Binding-site contacts:
Ligand atom N2 contacts residue ASN405 of chain 1.A at 3.0 Å (h-bond).
Ligand atom C1 contacts residue ASN405 of chain 1.A at 1.4 Å.
Ligand atom C4 contacts residue ASN405 of chain 1.A at 4.2 Å.
Ligand atom O7 contacts residue ASN405 of chain 1.A at 3.1 Å (h-bond).
Ligand atom C3 contacts residue ASN405 of chain 1.A at 3.8 Å.
Ligand atom O5 contacts residue ASN405 of chain 1.A at 2.4 Å (h-bond).
Ligand atom C2 contacts residue ASN405 of chain 1.A at 2.5 Å.
Ligand atom C8 contacts residue ASN405 of chain 1.A at 4.4 Å.
Ligand atom C7 contacts residue ASN405 of chain 1.A at 3.2 Å.
Ligand atom C5 contacts residue ASN405 of chain 1.A at 3.7 Å.

The protein below binds the small molecule below.
Small molecule (SMILES): CC(=O)N[C@@H]1[C@@H](O)[C@H](O)[C@@H](CO)O[C@H]1O

Sequence of chain 1.A:
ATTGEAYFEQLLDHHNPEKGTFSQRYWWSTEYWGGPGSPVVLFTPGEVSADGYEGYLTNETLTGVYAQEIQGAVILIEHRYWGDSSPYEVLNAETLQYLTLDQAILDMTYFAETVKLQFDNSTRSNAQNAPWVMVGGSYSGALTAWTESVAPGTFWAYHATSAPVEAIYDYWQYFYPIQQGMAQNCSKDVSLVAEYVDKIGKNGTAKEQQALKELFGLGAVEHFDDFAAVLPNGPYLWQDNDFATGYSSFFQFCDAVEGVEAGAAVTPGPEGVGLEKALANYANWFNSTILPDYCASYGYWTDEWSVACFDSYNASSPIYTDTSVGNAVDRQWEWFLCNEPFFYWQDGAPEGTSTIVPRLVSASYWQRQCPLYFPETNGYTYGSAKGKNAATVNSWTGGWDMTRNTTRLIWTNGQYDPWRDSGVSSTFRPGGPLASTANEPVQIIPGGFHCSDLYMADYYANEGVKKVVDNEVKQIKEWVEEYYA